A small-molecule ligand and the protein it binds are described below.
Small molecule (SMILES): CC(C)(C)CC(=O)c1c(CC(C)(C)C(=O)O)n(Cc2ccc(I)cc2)c2ccc(OCc3ccc4ccccc4n3)cc12

Sequence of chain 1.B:
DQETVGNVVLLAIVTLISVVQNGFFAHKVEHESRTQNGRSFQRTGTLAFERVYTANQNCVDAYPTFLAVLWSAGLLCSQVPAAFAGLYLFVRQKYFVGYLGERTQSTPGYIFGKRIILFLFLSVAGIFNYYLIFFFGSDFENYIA

Sequence of chain 1.A:
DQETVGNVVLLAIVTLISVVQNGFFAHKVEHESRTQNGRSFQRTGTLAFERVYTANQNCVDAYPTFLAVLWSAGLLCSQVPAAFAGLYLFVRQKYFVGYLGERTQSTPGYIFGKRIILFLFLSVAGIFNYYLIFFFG

Binding-site contacts:
Ligand atom C3 contacts residue ALA27 of chain 1.B at 3.4 Å (hydrophobic).
Ligand atom C32 contacts residue LEU120 of chain 1.A at 3.3 Å (hydrophobic).
Ligand atom C39 contacts residue LYS116 of chain 1.A at 3.0 Å.
Ligand atom C33 contacts residue LEU120 of chain 1.A at 3.4 Å (hydrophobic).
Ligand atom C32 contacts residue PHE123 of chain 1.A at 3.6 Å (hydrophobic).
Ligand atom C21 contacts residue GLY24 of chain 1.B at 3.7 Å.
Ligand atom O35 contacts residue LEU120 of chain 1.A at 3.2 Å.
Ligand atom C21 contacts residue PHE25 of chain 1.B at 2.9 Å (hydrophobic).
Ligand atom C3 contacts residue ASN57 of chain 1.B at 3.8 Å.
Ligand atom O27 contacts residue ILE119 of chain 1.A at 3.0 Å.
Ligand atom C11 contacts residue ILE119 of chain 1.A at 3.5 Å (hydrophobic).
Ligand atom C30 contacts residue LEU120 of chain 1.A at 3.0 Å (hydrophobic).
Ligand atom C34 contacts residue VAL21 of chain 1.B at 3.2 Å (hydrophobic).
Ligand atom C12 contacts residue ILE119 of chain 1.A at 3.0 Å (hydrophobic).
Ligand atom C20 contacts residue GLY24 of chain 1.B at 3.0 Å.
Ligand atom C29 contacts residue LEU120 of chain 1.A at 3.6 Å (hydrophobic).
Ligand atom C1 contacts residue ALA27 of chain 1.B at 3.6 Å (hydrophobic).
Ligand atom C10 contacts residue ILE119 of chain 1.A at 3.6 Å (hydrophobic).
Ligand atom C18 contacts residue HIS28 of chain 1.B at 3.7 Å.
Ligand atom C31 contacts residue ILE119 of chain 1.A at 3.7 Å (hydrophobic).
Ligand atom C13 contacts residue GLY24 of chain 1.B at 3.8 Å.
Ligand atom C14 contacts residue GLY24 of chain 1.B at 3.5 Å.
Ligand atom C20 contacts residue PHE25 of chain 1.B at 2.8 Å (hydrophobic).
Ligand atom C32 contacts residue VAL21 of chain 1.B at 3.5 Å (hydrophobic).
Ligand atom C6 contacts residue ALA27 of chain 1.B at 3.5 Å (hydrophobic).
Ligand atom I25 contacts residue PHE25 of chain 1.B at 3.8 Å.
Ligand atom C4 contacts residue ALA27 of chain 1.B at 3.3 Å (hydrophobic).
Ligand atom C2 contacts residue ALA27 of chain 1.B at 3.6 Å (hydrophobic).
Ligand atom C5 contacts residue ASN23 of chain 1.B at 2.8 Å.
Ligand atom C3 contacts residue ASP62 of chain 1.A at 3.7 Å.
Ligand atom C31 contacts residue LEU120 of chain 1.A at 3.2 Å (hydrophobic).
Ligand atom C19 contacts residue HIS28 of chain 1.B at 3.8 Å.
Ligand atom C4 contacts residue ASN23 of chain 1.B at 2.9 Å.
Ligand atom O35 contacts residue LYS116 of chain 1.A at 3.0 Å (salt-bridge).
Ligand atom C24 contacts residue PHE25 of chain 1.B at 3.5 Å (hydrophobic).
Ligand atom C2 contacts residue ASP62 of chain 1.A at 3.5 Å.
Ligand atom C5 contacts residue ALA27 of chain 1.B at 3.3 Å (hydrophobic).
Ligand atom C3 contacts residue VAL61 of chain 1.B at 3.8 Å (hydrophobic).
Ligand atom C21 contacts residue VAL21 of chain 1.B at 3.5 Å (hydrophobic).
Ligand atom C31 contacts residue PHE123 of chain 1.A at 3.7 Å (hydrophobic).